Sequence of chain 1.B:
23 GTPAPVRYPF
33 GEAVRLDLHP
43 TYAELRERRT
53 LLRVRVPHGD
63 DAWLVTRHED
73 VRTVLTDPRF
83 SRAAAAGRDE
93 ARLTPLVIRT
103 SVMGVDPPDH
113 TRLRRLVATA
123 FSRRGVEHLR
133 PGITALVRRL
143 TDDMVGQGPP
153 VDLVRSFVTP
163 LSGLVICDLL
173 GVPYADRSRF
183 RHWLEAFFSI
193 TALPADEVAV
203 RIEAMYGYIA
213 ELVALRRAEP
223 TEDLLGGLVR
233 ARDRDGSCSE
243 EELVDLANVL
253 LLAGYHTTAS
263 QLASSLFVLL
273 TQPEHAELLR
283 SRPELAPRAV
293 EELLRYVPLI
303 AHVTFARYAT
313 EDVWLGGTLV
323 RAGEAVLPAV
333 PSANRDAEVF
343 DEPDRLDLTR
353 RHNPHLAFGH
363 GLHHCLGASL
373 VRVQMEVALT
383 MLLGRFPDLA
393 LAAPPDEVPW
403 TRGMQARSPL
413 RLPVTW

Binding-site contacts:
Ligand atom CAO contacts residue HEM1 of chain 1.E at 2.9 Å.
Ligand atom CAD contacts residue THR306 of chain 1.B at 3.8 Å.
Ligand atom CD2 contacts residue VAL251 of chain 1.B at 3.5 Å (hydrophobic).
Ligand atom OAP contacts residue ALA255 of chain 1.B at 3.1 Å.
Ligand atom CAB contacts residue GLN407 of chain 1.B at 3.2 Å.
Ligand atom CAN contacts residue HEM1 of chain 1.E at 3.9 Å.
Ligand atom CAC contacts residue GLN407 of chain 1.B at 3.5 Å.
Ligand atom CAK contacts residue PHE307 of chain 1.B at 4.0 Å (hydrophobic).
Ligand atom C contacts residue PHE307 of chain 1.B at 3.9 Å (hydrophobic).
Ligand atom CAK contacts residue HEM1 of chain 1.E at 3.4 Å.
Ligand atom CE2 contacts residue HEM1 of chain 1.E at 3.7 Å.
Ligand atom CA contacts residue PHE307 of chain 1.B at 3.7 Å (hydrophobic).
Ligand atom CAK contacts residue THR306 of chain 1.B at 3.8 Å.
Ligand atom CAE contacts residue ILE302 of chain 1.B at 4.0 Å (hydrophobic).
Ligand atom CE1 contacts residue THR102 of chain 1.B at 4.0 Å.
Ligand atom CAM contacts residue THR259 of chain 1.B at 3.4 Å.
Ligand atom CE1 contacts residue PHE307 of chain 1.B at 3.8 Å (hydrophobic).
Ligand atom CAI contacts residue PHE190 of chain 1.B at 3.7 Å (hydrophobic).
Ligand atom CAE contacts residue THR306 of chain 1.B at 3.6 Å.
Ligand atom CAC contacts residue ILE302 of chain 1.B at 4.0 Å (hydrophobic).
Ligand atom O contacts residue PHE307 of chain 1.B at 3.1 Å.
Ligand atom CAD contacts residue ILE302 of chain 1.B at 4.0 Å (hydrophobic).
Ligand atom NAJ contacts residue PHE307 of chain 1.B at 3.5 Å.
Ligand atom CE1 contacts residue MET105 of chain 1.B at 3.4 Å (hydrophobic).
Ligand atom NAJ contacts residue HEM1 of chain 1.E at 3.9 Å.
Ligand atom CAN contacts residue THR259 of chain 1.B at 3.5 Å.
Ligand atom NAJ contacts residue THR306 of chain 1.B at 2.8 Å (h-bond).
Ligand atom CE2 contacts residue VAL251 of chain 1.B at 3.6 Å (hydrophobic).
Ligand atom CZ contacts residue HEM1 of chain 1.E at 3.8 Å.
Ligand atom CAM contacts residue HEM1 of chain 1.E at 3.4 Å.
Ligand atom NAX contacts residue THR259 of chain 1.B at 3.4 Å (h-bond).
Ligand atom CZ contacts residue MET105 of chain 1.B at 3.5 Å (hydrophobic).
Ligand atom OAP contacts residue HEM1 of chain 1.E at 2.3 Å.
Ligand atom CD1 contacts residue PHE307 of chain 1.B at 3.3 Å (hydrophobic).
Ligand atom CB contacts residue LEU254 of chain 1.B at 3.6 Å (hydrophobic).
Ligand atom CAB contacts residue ILE302 of chain 1.B at 4.0 Å (hydrophobic).
Ligand atom CAC contacts residue VAL305 of chain 1.B at 3.9 Å (hydrophobic).
Ligand atom CAD contacts residue VAL305 of chain 1.B at 3.7 Å (hydrophobic).
Ligand atom CZ contacts residue VAL251 of chain 1.B at 4.0 Å (hydrophobic).
Ligand atom N contacts residue PHE190 of chain 1.B at 3.3 Å.

This protein binds this small molecule.
Small molecule (SMILES): CN[C@@H](Cc1ccccc1)C(=O)N[C@H](CO)Cc1c[nH]c2ccccc12